Sequence of chain 1.C:
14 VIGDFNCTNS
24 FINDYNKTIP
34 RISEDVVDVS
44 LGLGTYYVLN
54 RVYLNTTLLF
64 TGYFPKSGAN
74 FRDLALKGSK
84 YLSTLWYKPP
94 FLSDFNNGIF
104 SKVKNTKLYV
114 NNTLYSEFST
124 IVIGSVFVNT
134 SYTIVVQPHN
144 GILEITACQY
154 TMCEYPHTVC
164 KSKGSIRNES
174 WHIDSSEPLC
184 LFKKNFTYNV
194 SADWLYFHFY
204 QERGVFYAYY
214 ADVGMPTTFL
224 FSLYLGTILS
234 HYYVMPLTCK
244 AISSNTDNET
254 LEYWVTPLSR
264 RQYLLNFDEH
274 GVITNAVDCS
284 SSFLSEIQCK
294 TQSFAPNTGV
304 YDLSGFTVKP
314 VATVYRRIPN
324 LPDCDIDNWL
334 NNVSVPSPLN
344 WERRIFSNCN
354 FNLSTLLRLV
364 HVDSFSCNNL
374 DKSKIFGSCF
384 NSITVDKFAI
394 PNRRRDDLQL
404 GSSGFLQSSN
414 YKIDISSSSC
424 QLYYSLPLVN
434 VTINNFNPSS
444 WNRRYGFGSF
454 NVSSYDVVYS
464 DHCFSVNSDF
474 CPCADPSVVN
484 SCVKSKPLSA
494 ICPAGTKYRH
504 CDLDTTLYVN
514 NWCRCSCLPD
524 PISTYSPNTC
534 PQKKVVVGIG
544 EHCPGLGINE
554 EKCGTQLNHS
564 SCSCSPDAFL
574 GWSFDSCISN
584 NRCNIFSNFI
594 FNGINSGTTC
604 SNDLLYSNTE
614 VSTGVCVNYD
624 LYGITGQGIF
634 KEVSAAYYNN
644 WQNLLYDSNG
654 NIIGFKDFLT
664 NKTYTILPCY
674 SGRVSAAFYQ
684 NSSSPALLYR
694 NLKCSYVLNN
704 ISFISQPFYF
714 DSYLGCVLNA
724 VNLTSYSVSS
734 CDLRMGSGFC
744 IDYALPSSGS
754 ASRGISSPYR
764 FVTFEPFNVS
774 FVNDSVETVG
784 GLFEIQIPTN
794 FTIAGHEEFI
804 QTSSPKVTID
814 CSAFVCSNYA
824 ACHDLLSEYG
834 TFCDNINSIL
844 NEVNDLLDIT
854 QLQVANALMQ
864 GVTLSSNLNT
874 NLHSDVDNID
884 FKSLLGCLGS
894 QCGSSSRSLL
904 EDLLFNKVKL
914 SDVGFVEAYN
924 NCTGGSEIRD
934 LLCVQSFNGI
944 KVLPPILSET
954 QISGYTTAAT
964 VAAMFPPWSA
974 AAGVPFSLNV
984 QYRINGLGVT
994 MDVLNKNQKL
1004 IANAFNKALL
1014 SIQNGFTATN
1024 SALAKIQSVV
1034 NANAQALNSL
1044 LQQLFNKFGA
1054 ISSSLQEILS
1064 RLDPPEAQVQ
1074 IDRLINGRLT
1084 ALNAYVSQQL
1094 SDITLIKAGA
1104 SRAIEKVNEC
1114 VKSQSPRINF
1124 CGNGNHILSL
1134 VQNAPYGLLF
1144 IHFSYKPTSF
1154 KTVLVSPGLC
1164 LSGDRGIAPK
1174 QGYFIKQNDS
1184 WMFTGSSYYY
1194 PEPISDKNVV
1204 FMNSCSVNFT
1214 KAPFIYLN

The protein below binds the small molecule below.
Small molecule (SMILES): CC(=O)N[C@@H]1[C@@H](O)[C@H](O)[C@@H](CO)O[C@H]1O

Binding-site contacts:
Ligand atom O5 contacts residue ASN703 of chain 1.C at 2.3 Å (h-bond).
Ligand atom O3 contacts residue VAL618 of chain 1.C at 4.3 Å.
Ligand atom C1 contacts residue ASN703 of chain 1.C at 1.4 Å.
Ligand atom C4 contacts residue ASN703 of chain 1.C at 4.2 Å.
Ligand atom O7 contacts residue GLY617 of chain 1.C at 3.8 Å.
Ligand atom C7 contacts residue ASN703 of chain 1.C at 3.5 Å.
Ligand atom C8 contacts residue TYR699 of chain 1.C at 4.3 Å (hydrophobic).
Ligand atom O3 contacts residue GLY617 of chain 1.C at 3.1 Å (h-bond).
Ligand atom N2 contacts residue ASN703 of chain 1.C at 3.0 Å (h-bond).
Ligand atom O6 contacts residue ASN703 of chain 1.C at 4.5 Å.
Ligand atom O7 contacts residue ASN703 of chain 1.C at 3.6 Å.
Ligand atom O7 contacts residue VAL618 of chain 1.C at 3.9 Å.
Ligand atom C6 contacts residue ASN702 of chain 1.C at 4.4 Å.
Ligand atom C8 contacts residue GLY617 of chain 1.C at 3.5 Å.
Ligand atom C2 contacts residue ASN703 of chain 1.C at 2.5 Å.
Ligand atom C7 contacts residue VAL618 of chain 1.C at 4.3 Å (hydrophobic).
Ligand atom C1 contacts residue ASN702 of chain 1.C at 3.9 Å.
Ligand atom C2 contacts residue GLY617 of chain 1.C at 4.4 Å.
Ligand atom C7 contacts residue CYS619 of chain 1.C at 4.4 Å (hydrophobic).
Ligand atom C7 contacts residue GLY617 of chain 1.C at 3.4 Å.
Ligand atom N2 contacts residue GLY617 of chain 1.C at 3.7 Å.
Ligand atom C5 contacts residue ASN702 of chain 1.C at 4.4 Å.
Ligand atom O7 contacts residue CYS619 of chain 1.C at 3.6 Å (h-bond).
Ligand atom C3 contacts residue GLY617 of chain 1.C at 4.2 Å.
Ligand atom O5 contacts residue ASN702 of chain 1.C at 3.3 Å (h-bond).
Ligand atom C8 contacts residue ILE632 of chain 1.C at 4.1 Å (hydrophobic).
Ligand atom O6 contacts residue ASN702 of chain 1.C at 3.5 Å (h-bond).
Ligand atom C3 contacts residue ASN703 of chain 1.C at 3.8 Å.
Ligand atom C5 contacts residue ASN703 of chain 1.C at 3.6 Å.